This protein binds this small molecule.
Small molecule (SMILES): CNC(=O)NC

Sequence of chain 2.A:
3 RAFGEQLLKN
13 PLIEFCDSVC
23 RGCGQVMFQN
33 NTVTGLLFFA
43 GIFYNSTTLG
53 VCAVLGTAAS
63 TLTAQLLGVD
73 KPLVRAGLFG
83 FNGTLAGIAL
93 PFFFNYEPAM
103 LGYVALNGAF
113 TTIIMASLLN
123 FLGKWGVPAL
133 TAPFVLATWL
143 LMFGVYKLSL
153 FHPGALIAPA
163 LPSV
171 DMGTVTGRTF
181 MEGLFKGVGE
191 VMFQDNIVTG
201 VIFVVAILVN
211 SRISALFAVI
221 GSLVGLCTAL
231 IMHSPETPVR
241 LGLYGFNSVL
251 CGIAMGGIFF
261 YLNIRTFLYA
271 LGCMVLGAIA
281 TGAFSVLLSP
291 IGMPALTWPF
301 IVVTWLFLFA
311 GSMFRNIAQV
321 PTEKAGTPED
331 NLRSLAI

Binding-site contacts:
Ligand atom CAA contacts residue PHE193 of chain 2.A at 3.6 Å (hydrophobic).
Ligand atom N1 contacts residue PHE246 of chain 2.A at 3.3 Å.
Ligand atom N1 contacts residue VAL191 of chain 2.A at 4.0 Å.
Ligand atom CAB contacts residue PHE246 of chain 2.A at 4.0 Å (hydrophobic).
Ligand atom CAB contacts residue GLU190 of chain 2.A at 3.4 Å.
Ligand atom N2 contacts residue PHE193 of chain 2.A at 3.6 Å.
Ligand atom N1 contacts residue PHE193 of chain 2.A at 3.5 Å.
Ligand atom OAC contacts residue PHE246 of chain 2.A at 3.6 Å.
Ligand atom OAC contacts residue PHE193 of chain 2.A at 3.2 Å.
Ligand atom N2 contacts residue PHE246 of chain 2.A at 3.6 Å.
Ligand atom N1 contacts residue GLU190 of chain 2.A at 2.6 Å (salt-bridge).
Ligand atom CAA contacts residue VAL191 of chain 2.A at 3.6 Å (hydrophobic).
Ligand atom CAB contacts residue LEU243 of chain 2.A at 4.1 Å (hydrophobic).
Ligand atom CAF contacts residue PHE246 of chain 2.A at 3.4 Å (hydrophobic).
Ligand atom CAF contacts residue GLU190 of chain 2.A at 3.5 Å.
Ligand atom CAF contacts residue PHE193 of chain 2.A at 3.3 Å (hydrophobic).
Ligand atom CAA contacts residue LEU296 of chain 2.A at 4.4 Å (hydrophobic).
Ligand atom CAB contacts residue PHE95 of chain 2.A at 4.5 Å (hydrophobic).
Ligand atom CAB contacts residue PHE94 of chain 2.A at 4.2 Å (hydrophobic).
Ligand atom CAA contacts residue GLU190 of chain 2.A at 3.6 Å.
Ligand atom CAB contacts residue PHE193 of chain 2.A at 4.2 Å (hydrophobic).
Ligand atom CAA contacts residue THR297 of chain 2.A at 3.7 Å.
Ligand atom OAC contacts residue LEU296 of chain 2.A at 3.7 Å.
Ligand atom CAA contacts residue PHE246 of chain 2.A at 3.5 Å (hydrophobic).
Ligand atom N2 contacts residue GLU190 of chain 2.A at 2.9 Å (salt-bridge).